Binding-site contacts:
Ligand atom C16 contacts residue GLN90 of chain 1.A at 3.8 Å.
Ligand atom C7 contacts residue TRP36 of chain 1.A at 4.0 Å (hydrophobic).
Ligand atom C17 contacts residue SER107 of chain 1.A at 3.2 Å.
Ligand atom C20 contacts residue PHE93 of chain 1.A at 3.6 Å (hydrophobic).
Ligand atom C14 contacts residue VAL82 of chain 1.A at 3.8 Å (hydrophobic).
Ligand atom C11 contacts residue TRP36 of chain 1.A at 3.9 Å (hydrophobic).
Ligand atom C2 contacts residue GLN111 of chain 1.A at 3.9 Å.
Ligand atom C17 contacts residue GLN108 of chain 1.A at 3.8 Å.
Ligand atom C8 contacts residue PHE79 of chain 1.A at 3.7 Å (hydrophobic).
Ligand atom C25 contacts residue GLN108 of chain 1.A at 3.2 Å.
Ligand atom O15 contacts residue PRO89 of chain 1.A at 3.9 Å.
Ligand atom C23 contacts residue MET105 of chain 1.A at 3.5 Å (hydrophobic).
Ligand atom C14 contacts residue TRP36 of chain 1.A at 3.7 Å (hydrophobic).
Ligand atom C17 contacts residue GLN90 of chain 1.A at 3.6 Å.
Ligand atom O18 contacts residue SER107 of chain 1.A at 3.9 Å.
Ligand atom C17 contacts residue GLN111 of chain 1.A at 3.8 Å.
Ligand atom C20 contacts residue GLN90 of chain 1.A at 3.9 Å.
Ligand atom C8 contacts residue VAL83 of chain 1.A at 3.9 Å (hydrophobic).
Ligand atom C11 contacts residue SER107 of chain 1.A at 3.5 Å.
Ligand atom C23 contacts residue GLN108 of chain 1.A at 3.0 Å.
Ligand atom C13 contacts residue VAL82 of chain 1.A at 3.9 Å (hydrophobic).
Ligand atom C16 contacts residue SER107 of chain 1.A at 3.8 Å.
Ligand atom C22 contacts residue PHE93 of chain 1.A at 4.0 Å (hydrophobic).
Ligand atom C10 contacts residue TRP36 of chain 1.A at 3.7 Å (hydrophobic).
Ligand atom C7 contacts residue LEU114 of chain 1.A at 3.7 Å (hydrophobic).
Ligand atom C13 contacts residue TRP36 of chain 1.A at 3.9 Å (hydrophobic).
Ligand atom C19 contacts residue SER107 of chain 1.A at 3.5 Å.
Ligand atom O18 contacts residue GLN90 of chain 1.A at 3.2 Å (h-bond).
Ligand atom O21 contacts residue GLN108 of chain 1.A at 3.8 Å.
Ligand atom C4 contacts residue VAL83 of chain 1.A at 4.0 Å (hydrophobic).
Ligand atom O24 contacts residue PHE94 of chain 1.A at 3.9 Å.
Ligand atom C12 contacts residue TRP36 of chain 1.A at 4.0 Å (hydrophobic).
Ligand atom C11 contacts residue GLN111 of chain 1.A at 3.9 Å.
Ligand atom O24 contacts residue GLN90 of chain 1.A at 3.1 Å.
Ligand atom C16 contacts residue PRO89 of chain 1.A at 3.7 Å (hydrophobic).
Ligand atom C16 contacts residue GLN111 of chain 1.A at 3.2 Å.
Ligand atom C25 contacts residue GLN90 of chain 1.A at 4.0 Å.
Ligand atom O21 contacts residue GLN90 of chain 1.A at 3.6 Å.
Ligand atom C9 contacts residue TRP36 of chain 1.A at 3.6 Å (hydrophobic).
Ligand atom O24 contacts residue GLN108 of chain 1.A at 3.0 Å (h-bond).

Sequence of chain 1.A:
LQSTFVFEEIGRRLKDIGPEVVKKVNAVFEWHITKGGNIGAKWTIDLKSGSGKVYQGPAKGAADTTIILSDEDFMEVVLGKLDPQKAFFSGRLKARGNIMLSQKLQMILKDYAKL

A protein and the small-molecule ligand that binds it are described below.
Small molecule (SMILES): CC(C)(C)CC(C)(C)c1ccc(OCCOCCOCCOCCOCCOCCOCCOCCOCCOCCO)cc1